Sequence of chain 1.A:
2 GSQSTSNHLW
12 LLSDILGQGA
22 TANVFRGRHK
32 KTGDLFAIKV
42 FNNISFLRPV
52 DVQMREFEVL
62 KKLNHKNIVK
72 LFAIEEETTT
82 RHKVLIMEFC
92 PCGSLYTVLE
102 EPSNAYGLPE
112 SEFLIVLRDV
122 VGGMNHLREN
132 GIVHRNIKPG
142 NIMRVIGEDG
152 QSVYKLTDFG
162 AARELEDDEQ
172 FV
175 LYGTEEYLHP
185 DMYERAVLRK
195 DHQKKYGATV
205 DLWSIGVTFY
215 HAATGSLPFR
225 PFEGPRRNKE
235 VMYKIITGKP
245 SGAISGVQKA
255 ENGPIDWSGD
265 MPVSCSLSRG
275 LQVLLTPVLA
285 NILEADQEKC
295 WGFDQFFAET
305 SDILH

Sequence of chain 1.B:
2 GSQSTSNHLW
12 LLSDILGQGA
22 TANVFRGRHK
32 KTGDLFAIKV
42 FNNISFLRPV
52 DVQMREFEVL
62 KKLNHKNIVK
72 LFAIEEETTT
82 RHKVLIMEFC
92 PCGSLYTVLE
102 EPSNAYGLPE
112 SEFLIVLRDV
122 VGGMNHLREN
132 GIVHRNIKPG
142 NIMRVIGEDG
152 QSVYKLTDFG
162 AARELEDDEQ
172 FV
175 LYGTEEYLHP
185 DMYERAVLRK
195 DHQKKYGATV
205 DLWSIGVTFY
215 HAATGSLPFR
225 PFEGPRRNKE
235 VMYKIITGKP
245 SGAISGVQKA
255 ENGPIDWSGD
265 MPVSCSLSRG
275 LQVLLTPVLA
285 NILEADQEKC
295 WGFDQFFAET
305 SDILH

This small molecule binds to this protein.
Small molecule (SMILES): O=C(NCCCNc1nc(Nc2cccc(NC(=O)N3CCCC3)c2)ncc1I)c1cccs1

Binding-site contacts:
Ligand atom C21 contacts residue LEU17 of chain 1.A at 3.4 Å (hydrophobic).
Ligand atom C25 contacts residue GLY94 of chain 1.A at 3.3 Å.
Ligand atom N08 contacts residue CYS91 of chain 1.A at 2.8 Å (h-bond).
Ligand atom C33 contacts residue GLY20 of chain 1.A at 3.6 Å.
Ligand atom N05 contacts residue ILE16 of chain 1.B at 3.3 Å.
Ligand atom N08 contacts residue PHE90 of chain 1.A at 3.5 Å.
Ligand atom I01 contacts residue MET88 of chain 1.A at 3.6 Å.
Ligand atom C22 contacts residue CYS91 of chain 1.A at 3.4 Å (hydrophobic).
Ligand atom N06 contacts residue LEU17 of chain 1.A at 2.7 Å (h-bond).
Ligand atom C12 contacts residue ASN24 of chain 1.B at 3.5 Å.
Ligand atom C32 contacts residue GLN19 of chain 1.A at 3.7 Å.
Ligand atom C18 contacts residue LEU17 of chain 1.A at 3.7 Å (hydrophobic).
Ligand atom N08 contacts residue MET144 of chain 1.A at 3.7 Å.
Ligand atom I01 contacts residue THR158 of chain 1.A at 3.6 Å.
Ligand atom C30 contacts residue ALA38 of chain 1.A at 3.5 Å (hydrophobic).
Ligand atom C16 contacts residue LEU17 of chain 1.A at 3.7 Å (hydrophobic).
Ligand atom C16 contacts residue ILE16 of chain 1.B at 3.2 Å (hydrophobic).
Ligand atom C22 contacts residue GLY94 of chain 1.A at 3.7 Å.
Ligand atom C14 contacts residue LEU17 of chain 1.A at 2.9 Å (hydrophobic).
Ligand atom C25 contacts residue CYS91 of chain 1.A at 3.3 Å (hydrophobic).
Ligand atom S02 contacts residue ASP159 of chain 1.A at 3.7 Å.
Ligand atom C14 contacts residue GLN19 of chain 1.B at 3.6 Å.
Ligand atom N06 contacts residue ILE16 of chain 1.B at 3.3 Å.
Ligand atom C27 contacts residue CYS91 of chain 1.A at 3.7 Å (hydrophobic).
Ligand atom C28 contacts residue ALA38 of chain 1.A at 3.5 Å (hydrophobic).
Ligand atom C33 contacts residue ALA23 of chain 1.A at 3.5 Å (hydrophobic).
Ligand atom C31 contacts residue VAL25 of chain 1.A at 3.7 Å (hydrophobic).
Ligand atom C30 contacts residue GLU89 of chain 1.A at 3.3 Å.
Ligand atom C13 contacts residue GLN19 of chain 1.B at 2.8 Å.
Ligand atom N10 contacts residue MET144 of chain 1.A at 3.4 Å.
Ligand atom C33 contacts residue GLN19 of chain 1.A at 3.5 Å.
Ligand atom C27 contacts residue MET144 of chain 1.A at 3.4 Å (hydrophobic).
Ligand atom N11 contacts residue CYS91 of chain 1.A at 3.0 Å (h-bond).
Ligand atom C30 contacts residue CYS91 of chain 1.A at 3.6 Å (hydrophobic).
Ligand atom S02 contacts residue LYS40 of chain 1.A at 3.5 Å (salt-bridge).
Ligand atom C17 contacts residue LEU17 of chain 1.A at 3.5 Å (hydrophobic).
Ligand atom C23 contacts residue GLY141 of chain 1.A at 3.6 Å.
Ligand atom C14 contacts residue ILE16 of chain 1.B at 3.5 Å (hydrophobic).
Ligand atom N11 contacts residue PHE90 of chain 1.A at 3.7 Å.
Ligand atom C24 contacts residue GLY94 of chain 1.A at 3.4 Å.